This small molecule binds to this protein.
Small molecule (SMILES): Nc1ncnc2c1ncn2[C@@H]1O[C@H](COP(=O)(O)OP(=O)(O)OP(O)(O)=S)[C@@H](O)[C@H]1O

Sequence of chain 1.D:
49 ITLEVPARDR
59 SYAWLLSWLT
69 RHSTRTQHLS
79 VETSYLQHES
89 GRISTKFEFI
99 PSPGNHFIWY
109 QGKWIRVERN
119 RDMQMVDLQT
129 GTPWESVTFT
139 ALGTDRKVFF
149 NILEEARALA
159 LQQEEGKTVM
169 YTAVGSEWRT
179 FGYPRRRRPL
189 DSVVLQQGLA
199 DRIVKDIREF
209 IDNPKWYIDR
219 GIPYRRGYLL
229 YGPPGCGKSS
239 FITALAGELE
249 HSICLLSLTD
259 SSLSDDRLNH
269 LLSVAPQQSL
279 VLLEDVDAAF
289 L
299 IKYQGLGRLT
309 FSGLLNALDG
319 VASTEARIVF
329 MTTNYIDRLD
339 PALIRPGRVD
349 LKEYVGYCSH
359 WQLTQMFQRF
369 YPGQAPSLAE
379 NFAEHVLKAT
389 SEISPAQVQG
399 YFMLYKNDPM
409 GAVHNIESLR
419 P

Binding-site contacts:
Ligand atom PG contacts residue ARG343 of chain 1.E at 3.4 Å.
Ligand atom O1A contacts residue SER237 of chain 1.D at 3.0 Å (h-bond).
Ligand atom O2A contacts residue ARG343 of chain 1.E at 3.7 Å.
Ligand atom O2' contacts residue GLN397 of chain 1.D at 2.9 Å (h-bond).
Ligand atom PG contacts residue ARG346 of chain 1.E at 3.6 Å.
Ligand atom N6 contacts residue VAL192 of chain 1.D at 2.2 Å (h-bond).
Ligand atom O3A contacts residue GLY233 of chain 1.D at 3.7 Å.
Ligand atom C1' contacts residue GLN397 of chain 1.D at 3.6 Å.
Ligand atom C2 contacts residue MET364 of chain 1.D at 3.5 Å (hydrophobic).
Ligand atom O2B contacts residue MG1 of chain 1.O at 2.0 Å.
Ligand atom N7 contacts residue GLY235 of chain 1.D at 3.2 Å.
Ligand atom O3B contacts residue ARG343 of chain 1.E at 3.0 Å (salt-bridge).
Ligand atom O3G contacts residue ASN332 of chain 1.D at 3.3 Å (h-bond).
Ligand atom O2B contacts residue SER237 of chain 1.D at 3.6 Å (h-bond).
Ligand atom S1G contacts residue ARG343 of chain 1.E at 3.0 Å (salt-bridge).
Ligand atom O2A contacts residue ASP317 of chain 1.E at 3.5 Å (salt-bridge).
Ligand atom N7 contacts residue CYS234 of chain 1.D at 3.1 Å.
Ligand atom C5 contacts residue PRO393 of chain 1.D at 3.5 Å (hydrophobic).
Ligand atom C8 contacts residue CYS234 of chain 1.D at 3.6 Å (hydrophobic).
Ligand atom O2A contacts residue MG1 of chain 1.O at 3.4 Å.
Ligand atom S1G contacts residue ARG346 of chain 1.E at 1.6 Å (salt-bridge).
Ligand atom S1G contacts residue ALA340 of chain 1.E at 3.5 Å (h-bond).
Ligand atom N7 contacts residue PRO393 of chain 1.D at 3.5 Å.
Ligand atom O3A contacts residue ARG343 of chain 1.E at 3.5 Å (salt-bridge).
Ligand atom PB contacts residue ARG343 of chain 1.E at 3.7 Å.
Ligand atom C5' contacts residue ARG343 of chain 1.E at 3.7 Å.
Ligand atom N1 contacts residue VAL192 of chain 1.D at 3.2 Å (h-bond).
Ligand atom C8 contacts residue GLY235 of chain 1.D at 3.5 Å.
Ligand atom O3' contacts residue GLN397 of chain 1.D at 2.7 Å (h-bond).
Ligand atom O3B contacts residue GLY233 of chain 1.D at 3.3 Å (h-bond).
Ligand atom O1A contacts residue LYS236 of chain 1.D at 3.0 Å (salt-bridge).
Ligand atom O1A contacts residue SER238 of chain 1.D at 3.4 Å (h-bond).
Ligand atom O1A contacts residue GLY235 of chain 1.D at 3.5 Å.
Ligand atom O1B contacts residue LYS236 of chain 1.D at 3.3 Å.
Ligand atom C3' contacts residue GLN397 of chain 1.D at 3.6 Å.
Ligand atom O1B contacts residue GLY233 of chain 1.D at 3.6 Å.
Ligand atom PB contacts residue MG1 of chain 1.O at 3.5 Å.
Ligand atom O2G contacts residue MG1 of chain 1.O at 2.5 Å.
Ligand atom C2' contacts residue GLN397 of chain 1.D at 3.6 Å.
Ligand atom C6 contacts residue VAL192 of chain 1.D at 3.4 Å (hydrophobic).

Sequence of chain 1.E:
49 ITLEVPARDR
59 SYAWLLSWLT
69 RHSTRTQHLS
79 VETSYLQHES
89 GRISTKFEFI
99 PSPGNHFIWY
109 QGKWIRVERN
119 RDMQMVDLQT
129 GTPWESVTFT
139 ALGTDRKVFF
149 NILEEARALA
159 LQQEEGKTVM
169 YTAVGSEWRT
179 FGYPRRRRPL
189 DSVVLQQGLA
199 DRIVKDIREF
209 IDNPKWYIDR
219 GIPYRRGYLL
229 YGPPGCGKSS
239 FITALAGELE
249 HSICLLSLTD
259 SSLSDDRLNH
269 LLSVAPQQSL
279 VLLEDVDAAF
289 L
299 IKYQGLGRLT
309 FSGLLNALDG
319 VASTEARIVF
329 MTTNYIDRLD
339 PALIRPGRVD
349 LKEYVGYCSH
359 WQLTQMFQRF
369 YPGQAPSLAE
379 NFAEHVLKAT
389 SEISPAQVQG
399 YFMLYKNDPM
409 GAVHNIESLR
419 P